Binding-site contacts:
Ligand atom C8 contacts residue PHE97 of chain 4.A at 4.1 Å (hydrophobic).
Ligand atom C7 contacts residue THR101 of chain 4.A at 4.2 Å.
Ligand atom C5 contacts residue PHE97 of chain 4.A at 3.9 Å (hydrophobic).
Ligand atom C2 contacts residue ASN99 of chain 4.A at 2.5 Å.
Ligand atom C1 contacts residue THR101 of chain 4.A at 4.5 Å.
Ligand atom O6 contacts residue PHE97 of chain 4.A at 4.3 Å.
Ligand atom C2 contacts residue THR101 of chain 4.A at 4.4 Å.
Ligand atom O7 contacts residue PHE97 of chain 4.A at 3.4 Å.
Ligand atom O5 contacts residue PHE97 of chain 4.A at 4.1 Å.
Ligand atom C5 contacts residue ASN99 of chain 4.A at 3.7 Å.
Ligand atom N2 contacts residue THR101 of chain 4.A at 3.4 Å (h-bond).
Ligand atom O7 contacts residue ASN99 of chain 4.A at 4.4 Å.
Ligand atom C8 contacts residue THR101 of chain 4.A at 3.9 Å.
Ligand atom O6 contacts residue VAL82 of chain 4.A at 4.2 Å.
Ligand atom C4 contacts residue ASN99 of chain 4.A at 4.2 Å.
Ligand atom C8 contacts residue ASN99 of chain 4.A at 4.1 Å.
Ligand atom O5 contacts residue ASN99 of chain 4.A at 2.4 Å (h-bond).
Ligand atom C1 contacts residue ASN99 of chain 4.A at 1.4 Å.
Ligand atom C7 contacts residue ASN99 of chain 4.A at 3.8 Å.
Ligand atom C7 contacts residue PHE97 of chain 4.A at 4.0 Å (hydrophobic).
Ligand atom N2 contacts residue ASN99 of chain 4.A at 2.8 Å (h-bond).
Ligand atom C8 contacts residue ARG108 of chain 4.A at 3.7 Å.
Ligand atom C6 contacts residue PHE97 of chain 4.A at 3.6 Å (hydrophobic).
Ligand atom C3 contacts residue ASN99 of chain 4.A at 3.8 Å.

This small molecule binds to this protein.
Small molecule (SMILES): CC(=O)N[C@H]1[C@H](O[C@H]2[C@H](O)[C@@H](NC(C)=O)CO[C@@H]2CO)O[C@H](CO)[C@@H](O[C@@H]2O[C@H](CO)[C@@H](O)[C@H](O)[C@@H]2O)[C@@H]1O

Sequence of chain 4.A:
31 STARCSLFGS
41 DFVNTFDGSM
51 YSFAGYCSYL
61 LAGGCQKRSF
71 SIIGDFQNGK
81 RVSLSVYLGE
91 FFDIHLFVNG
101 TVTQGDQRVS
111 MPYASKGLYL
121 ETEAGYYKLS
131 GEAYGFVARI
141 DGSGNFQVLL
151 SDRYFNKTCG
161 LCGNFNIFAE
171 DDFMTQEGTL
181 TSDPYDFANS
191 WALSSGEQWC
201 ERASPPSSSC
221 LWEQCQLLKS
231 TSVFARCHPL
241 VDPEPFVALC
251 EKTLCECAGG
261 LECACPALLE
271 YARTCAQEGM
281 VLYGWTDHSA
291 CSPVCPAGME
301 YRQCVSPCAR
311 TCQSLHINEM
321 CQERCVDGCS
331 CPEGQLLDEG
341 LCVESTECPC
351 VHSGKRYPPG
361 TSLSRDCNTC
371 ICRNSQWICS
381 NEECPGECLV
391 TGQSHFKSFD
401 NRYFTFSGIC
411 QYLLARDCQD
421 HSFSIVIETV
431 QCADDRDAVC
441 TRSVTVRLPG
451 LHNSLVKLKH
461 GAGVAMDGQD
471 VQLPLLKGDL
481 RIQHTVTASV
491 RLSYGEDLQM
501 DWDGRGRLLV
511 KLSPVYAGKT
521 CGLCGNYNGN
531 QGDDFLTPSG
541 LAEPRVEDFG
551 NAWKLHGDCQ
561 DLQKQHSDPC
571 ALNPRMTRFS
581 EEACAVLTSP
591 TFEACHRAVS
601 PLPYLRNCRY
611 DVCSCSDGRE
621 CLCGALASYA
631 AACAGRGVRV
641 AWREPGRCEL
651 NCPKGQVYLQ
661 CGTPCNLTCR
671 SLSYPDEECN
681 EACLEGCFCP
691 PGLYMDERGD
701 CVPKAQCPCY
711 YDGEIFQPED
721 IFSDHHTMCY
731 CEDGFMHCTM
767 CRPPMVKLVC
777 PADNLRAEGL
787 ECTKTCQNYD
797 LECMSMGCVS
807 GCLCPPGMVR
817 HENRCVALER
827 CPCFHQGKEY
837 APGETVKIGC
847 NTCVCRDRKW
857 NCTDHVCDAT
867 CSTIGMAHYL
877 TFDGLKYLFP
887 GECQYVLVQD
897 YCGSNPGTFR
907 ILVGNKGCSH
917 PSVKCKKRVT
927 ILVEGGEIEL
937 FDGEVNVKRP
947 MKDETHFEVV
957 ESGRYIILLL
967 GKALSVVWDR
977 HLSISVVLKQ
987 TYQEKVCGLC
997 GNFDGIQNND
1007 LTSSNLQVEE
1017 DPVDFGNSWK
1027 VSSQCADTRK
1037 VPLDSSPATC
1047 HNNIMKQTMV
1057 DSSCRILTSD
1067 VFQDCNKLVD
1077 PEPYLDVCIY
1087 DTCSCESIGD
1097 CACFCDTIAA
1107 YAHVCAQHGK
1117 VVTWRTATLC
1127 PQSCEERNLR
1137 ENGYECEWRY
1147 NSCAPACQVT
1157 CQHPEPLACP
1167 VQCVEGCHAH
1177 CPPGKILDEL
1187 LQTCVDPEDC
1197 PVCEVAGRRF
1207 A